The protein below binds the small molecule below.
Small molecule (SMILES): CCCCCCCCCCCC[N+](C)(C)CCCS(=O)(=O)O

Sequence of chain 25.A:
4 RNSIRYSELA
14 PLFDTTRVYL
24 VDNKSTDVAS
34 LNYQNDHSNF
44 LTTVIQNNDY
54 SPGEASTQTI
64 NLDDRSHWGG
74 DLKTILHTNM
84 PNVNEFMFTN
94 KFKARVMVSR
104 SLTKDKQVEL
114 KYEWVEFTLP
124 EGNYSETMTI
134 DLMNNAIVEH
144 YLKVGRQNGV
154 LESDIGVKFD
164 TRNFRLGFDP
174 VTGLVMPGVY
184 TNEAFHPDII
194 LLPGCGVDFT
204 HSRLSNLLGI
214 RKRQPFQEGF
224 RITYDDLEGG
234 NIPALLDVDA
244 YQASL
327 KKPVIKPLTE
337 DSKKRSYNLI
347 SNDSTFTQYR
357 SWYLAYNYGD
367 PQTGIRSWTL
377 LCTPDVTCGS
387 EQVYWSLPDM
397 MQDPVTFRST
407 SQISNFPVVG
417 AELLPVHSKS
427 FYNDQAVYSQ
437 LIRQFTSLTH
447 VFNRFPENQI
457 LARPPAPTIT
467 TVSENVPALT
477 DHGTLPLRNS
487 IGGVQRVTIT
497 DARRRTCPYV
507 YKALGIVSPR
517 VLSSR

Binding-site contacts:
Ligand atom O1S contacts residue PHE223 of chain 25.A at 4.5 Å.
Ligand atom O3S contacts residue GLY222 of chain 25.A at 2.9 Å (h-bond).
Ligand atom O1S contacts residue TRP374 of chain 25.A at 4.3 Å.
Ligand atom C9 contacts residue C151 of chain 25.D at 3.4 Å.
Ligand atom O1S contacts residue LYS215 of chain 25.A at 2.7 Å (salt-bridge).
Ligand atom C3 contacts residue TRP374 of chain 25.A at 4.3 Å (hydrophobic).
Ligand atom C16 contacts residue ASP229 of chain 25.A at 4.3 Å.
Ligand atom S1 contacts residue GLY222 of chain 25.A at 3.0 Å (h-bond).
Ligand atom C7 contacts residue C151 of chain 25.D at 3.4 Å.
Ligand atom O3S contacts residue ARG224 of chain 25.A at 2.9 Å (salt-bridge).
Ligand atom O3S contacts residue TRP374 of chain 25.A at 3.3 Å.
Ligand atom C5 contacts residue C151 of chain 25.D at 4.0 Å.
Ligand atom S1 contacts residue TRP374 of chain 25.A at 4.0 Å.
Ligand atom O2S contacts residue GLY222 of chain 25.A at 3.3 Å (h-bond).
Ligand atom S1 contacts residue LYS215 of chain 25.A at 4.1 Å.
Ligand atom O1S contacts residue GLY222 of chain 25.A at 2.3 Å (h-bond).
Ligand atom C6 contacts residue C151 of chain 25.D at 4.2 Å.
Ligand atom C1 contacts residue TRP374 of chain 25.A at 3.6 Å (hydrophobic).
Ligand atom C2 contacts residue TRP374 of chain 25.A at 4.1 Å (hydrophobic).
Ligand atom C8 contacts residue C151 of chain 25.D at 3.7 Å.
Ligand atom C13 contacts residue C151 of chain 25.D at 4.5 Å.
Ligand atom O3S contacts residue PHE223 of chain 25.A at 3.9 Å.
Ligand atom O2S contacts residue ARG224 of chain 25.A at 4.5 Å.
Ligand atom C11 contacts residue C151 of chain 25.D at 3.5 Å.
Ligand atom S1 contacts residue ARG224 of chain 25.A at 4.3 Å.
Ligand atom C12 contacts residue C151 of chain 25.D at 3.4 Å.
Ligand atom C10 contacts residue C151 of chain 25.D at 3.4 Å.